Sequence of chain 1.I:
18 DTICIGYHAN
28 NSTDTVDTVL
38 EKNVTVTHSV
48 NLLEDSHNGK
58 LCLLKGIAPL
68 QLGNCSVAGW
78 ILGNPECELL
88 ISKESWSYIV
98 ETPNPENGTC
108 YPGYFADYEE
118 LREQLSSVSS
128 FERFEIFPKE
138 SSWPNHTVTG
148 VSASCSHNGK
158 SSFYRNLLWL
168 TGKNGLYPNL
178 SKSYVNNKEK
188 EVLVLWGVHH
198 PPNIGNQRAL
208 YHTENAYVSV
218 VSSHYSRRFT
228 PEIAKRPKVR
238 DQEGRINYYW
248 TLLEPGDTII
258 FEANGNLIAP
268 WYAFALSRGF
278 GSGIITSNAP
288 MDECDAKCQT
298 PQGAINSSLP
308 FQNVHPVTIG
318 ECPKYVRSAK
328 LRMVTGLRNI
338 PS

This protein binds this small molecule.
Small molecule (SMILES): CC(=O)N[C@@H]1[C@@H](O)[C@H](O)[C@@H](CO)O[C@H]1O

Sequence of chain 1.J:
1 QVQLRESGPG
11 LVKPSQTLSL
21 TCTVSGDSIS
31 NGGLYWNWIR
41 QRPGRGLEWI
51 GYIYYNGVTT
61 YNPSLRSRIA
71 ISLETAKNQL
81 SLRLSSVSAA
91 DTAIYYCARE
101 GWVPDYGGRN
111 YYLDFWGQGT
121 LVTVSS

Binding-site contacts:
Ligand atom C8 contacts residue GLY70 of chain 1.I at 3.5 Å.
Ligand atom N2 contacts residue ASN71 of chain 1.I at 3.0 Å (h-bond).
Ligand atom O5 contacts residue ASN71 of chain 1.I at 2.4 Å (h-bond).
Ligand atom C5 contacts residue ASN71 of chain 1.I at 3.8 Å.
Ligand atom C7 contacts residue ASN71 of chain 1.I at 3.8 Å.
Ligand atom C3 contacts residue ASN71 of chain 1.I at 3.9 Å.
Ligand atom C8 contacts residue ASN71 of chain 1.I at 4.1 Å.
Ligand atom C2 contacts residue ASN71 of chain 1.I at 2.5 Å.
Ligand atom C1 contacts residue ASN71 of chain 1.I at 1.5 Å.
Ligand atom O7 contacts residue ASN71 of chain 1.I at 4.1 Å.
Ligand atom O4 contacts residue ARG66 of chain 1.J at 3.4 Å (salt-bridge).
Ligand atom C7 contacts residue GLY70 of chain 1.I at 4.4 Å.
Ligand atom C4 contacts residue ASN71 of chain 1.I at 4.3 Å.
Ligand atom C4 contacts residue ARG66 of chain 1.J at 4.5 Å.